Sequence of chain 1.B:
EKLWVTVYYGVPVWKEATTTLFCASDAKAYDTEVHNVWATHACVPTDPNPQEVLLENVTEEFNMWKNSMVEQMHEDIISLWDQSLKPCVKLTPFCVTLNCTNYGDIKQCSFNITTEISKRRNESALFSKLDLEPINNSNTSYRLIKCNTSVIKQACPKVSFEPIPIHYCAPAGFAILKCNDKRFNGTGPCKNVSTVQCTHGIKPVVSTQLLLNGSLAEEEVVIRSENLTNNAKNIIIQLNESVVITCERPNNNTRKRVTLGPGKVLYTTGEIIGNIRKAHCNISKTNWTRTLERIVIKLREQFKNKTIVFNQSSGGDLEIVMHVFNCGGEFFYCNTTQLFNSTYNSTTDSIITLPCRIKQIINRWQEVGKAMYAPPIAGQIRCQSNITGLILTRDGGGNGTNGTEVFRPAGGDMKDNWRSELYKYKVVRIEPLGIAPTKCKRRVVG

Binding-site contacts:
Ligand atom C2 contacts residue ASN129 of chain 1.B at 2.5 Å.
Ligand atom C7 contacts residue ASN129 of chain 1.B at 3.3 Å.
Ligand atom C8 contacts residue PHE128 of chain 1.B at 3.1 Å (hydrophobic).
Ligand atom C8 contacts residue GLU145 of chain 1.B at 4.0 Å.
Ligand atom C8 contacts residue SER127 of chain 1.B at 3.5 Å.
Ligand atom O7 contacts residue ASN129 of chain 1.B at 3.2 Å (h-bond).
Ligand atom C6 contacts residue ARG142 of chain 1.B at 4.3 Å.
Ligand atom C4 contacts residue ASN129 of chain 1.B at 4.2 Å.
Ligand atom C5 contacts residue ARG142 of chain 1.B at 4.4 Å.
Ligand atom C1 contacts residue ASN129 of chain 1.B at 1.4 Å.
Ligand atom O3 contacts residue NAG1 of chain 1.H at 3.9 Å.
Ligand atom C7 contacts residue PHE128 of chain 1.B at 3.9 Å (hydrophobic).
Ligand atom C3 contacts residue ASN129 of chain 1.B at 3.8 Å.
Ligand atom C7 contacts residue ASN144 of chain 1.B at 3.8 Å.
Ligand atom O5 contacts residue ASN129 of chain 1.B at 2.4 Å (h-bond).
Ligand atom N2 contacts residue ASN129 of chain 1.B at 2.9 Å (h-bond).
Ligand atom O7 contacts residue ASN144 of chain 1.B at 3.3 Å.
Ligand atom C8 contacts residue ASN144 of chain 1.B at 3.6 Å.
Ligand atom C8 contacts residue ASN129 of chain 1.B at 4.1 Å.
Ligand atom C5 contacts residue ASN129 of chain 1.B at 3.6 Å.
Ligand atom C1 contacts residue ARG142 of chain 1.B at 4.1 Å.
Ligand atom N2 contacts residue PHE128 of chain 1.B at 4.1 Å.
Ligand atom O5 contacts residue ARG142 of chain 1.B at 3.5 Å (salt-bridge).

A protein and the small-molecule ligand that binds it are described below.
Small molecule (SMILES): CC(=O)N[C@@H]1[C@@H](O)[C@H](O)[C@@H](CO)O[C@H]1O